Binding-site contacts:
Ligand atom C1 contacts residue LYS25 of chain 1.B at 3.5 Å.
Ligand atom O2 contacts residue THR39 of chain 1.B at 2.8 Å (h-bond).
Ligand atom O2 contacts residue ILE37 of chain 1.B at 3.5 Å (h-bond).
Ligand atom C6 contacts residue PHE22 of chain 1.B at 3.5 Å (hydrophobic).
Ligand atom C7 contacts residue ASN76 of chain 1.B at 3.4 Å.
Ligand atom O6 contacts residue PHE20 of chain 1.B at 3.6 Å.
Ligand atom C1 contacts residue ASN76 of chain 1.B at 1.4 Å.
Ligand atom O6 contacts residue PHE22 of chain 1.B at 3.6 Å.
Ligand atom O3 contacts residue MES1 of chain 1.I at 3.6 Å.
Ligand atom N2 contacts residue MES1 of chain 1.I at 2.8 Å (h-bond).
Ligand atom C3 contacts residue ASP44 of chain 1.B at 3.6 Å.
Ligand atom C2 contacts residue MES1 of chain 1.I at 3.5 Å.
Ligand atom C1 contacts residue MES1 of chain 1.I at 3.2 Å.
Ligand atom C8 contacts residue ASP44 of chain 1.B at 3.5 Å.
Ligand atom C2 contacts residue LYS25 of chain 1.B at 3.5 Å.
Ligand atom C2 contacts residue THR39 of chain 1.B at 3.5 Å.
Ligand atom C3 contacts residue THR39 of chain 1.B at 3.6 Å.
Ligand atom O4 contacts residue MES1 of chain 1.I at 3.2 Å (h-bond).
Ligand atom C3 contacts residue MES1 of chain 1.I at 3.3 Å.
Ligand atom C3 contacts residue MES1 of chain 1.I at 3.3 Å.
Ligand atom O4 contacts residue LYS25 of chain 1.B at 3.0 Å (salt-bridge).
Ligand atom C2 contacts residue ASN76 of chain 1.B at 2.4 Å.
Ligand atom N2 contacts residue ASP44 of chain 1.B at 2.8 Å (salt-bridge).
Ligand atom C5 contacts residue PHE22 of chain 1.B at 3.6 Å (hydrophobic).
Ligand atom C2 contacts residue ASP44 of chain 1.B at 3.7 Å.
Ligand atom C5 contacts residue ASN76 of chain 1.B at 3.6 Å.
Ligand atom C6 contacts residue THR39 of chain 1.B at 3.7 Å.
Ligand atom O5 contacts residue LYS25 of chain 1.B at 3.1 Å (salt-bridge).
Ligand atom O3 contacts residue LYS25 of chain 1.B at 2.8 Å (salt-bridge).
Ligand atom O7 contacts residue ASN76 of chain 1.B at 3.3 Å (h-bond).
Ligand atom C2 contacts residue PRO23 of chain 1.B at 3.5 Å (hydrophobic).
Ligand atom N2 contacts residue ASN76 of chain 1.B at 2.9 Å (h-bond).
Ligand atom O2 contacts residue PHE22 of chain 1.B at 3.7 Å.
Ligand atom O5 contacts residue ASN76 of chain 1.B at 2.3 Å (h-bond).
Ligand atom O2 contacts residue PRO23 of chain 1.B at 3.0 Å (h-bond).
Ligand atom O3 contacts residue ILE37 of chain 1.B at 2.8 Å (h-bond).
Ligand atom C7 contacts residue ASP44 of chain 1.B at 3.6 Å.
Ligand atom O4 contacts residue LYS25 of chain 1.B at 3.4 Å (salt-bridge).
Ligand atom O3 contacts residue PRO24 of chain 1.B at 3.7 Å.
Ligand atom O7 contacts residue ARG80 of chain 1.B at 3.4 Å.

Sequence of chain 1.B:
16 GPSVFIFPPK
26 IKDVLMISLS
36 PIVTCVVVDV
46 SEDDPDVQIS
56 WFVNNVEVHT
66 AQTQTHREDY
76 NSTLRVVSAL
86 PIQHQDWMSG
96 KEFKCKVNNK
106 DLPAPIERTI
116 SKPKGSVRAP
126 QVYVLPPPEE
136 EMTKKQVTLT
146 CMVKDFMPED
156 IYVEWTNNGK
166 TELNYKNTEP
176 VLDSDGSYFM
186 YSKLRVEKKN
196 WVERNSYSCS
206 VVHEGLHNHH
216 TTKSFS

A small-molecule ligand and the protein it binds are described below.
Small molecule (SMILES): CC(=O)N[C@H]1[C@H](O[C@H]2[C@H](O)[C@@H](NC(C)=O)CO[C@@H]2CO[C@@H]2O[C@@H](C)[C@@H](O)[C@@H](O)[C@@H]2O)O[C@H](CO)[C@@H](O[C@@H]2O[C@H](CO[C@H]3O[C@H](CO)[C@@H](O)[C@H](O)[C@@H]3O[C@@H]3O[C@H](CO)[C@@H](O[C@@H]4O[C@H](CO)[C@H](O)[C@H](O)[C@H]4O)[C@H](O)[C@H]3NC(C)=O)[C@@H](O)[C@H](O[C@H]3O[C@H](CO)[C@@H](O)[C@H](O)[C@@H]3O[C@@H]3O[C@H](CO)[C@@H](O)[C@H](O)[C@H]3NC(C)=O)[C@@H]2O)[C@@H]1O